A protein and the small-molecule ligand that binds it are described below.
Small molecule (SMILES): O=C(NC(=O)c1ccc(Cl)cc1)N[C@@H]1O[C@H](CO)[C@@H](O)[C@H](O)[C@H]1O

Binding-site contacts:
Ligand atom O8 contacts residue ASP283 of chain 1.A at 3.7 Å.
Ligand atom C10 contacts residue ASP283 of chain 1.A at 3.6 Å.
Ligand atom C13 contacts residue HIS341 of chain 1.A at 3.7 Å.
Ligand atom O3 contacts residue GLU672 of chain 1.A at 2.8 Å (salt-bridge).
Ligand atom O3 contacts residue GLY675 of chain 1.A at 3.3 Å (h-bond).
Ligand atom N2 contacts residue LEU136 of chain 1.A at 3.8 Å.
Ligand atom C13 contacts residue ASN282 of chain 1.A at 3.6 Å.
Ligand atom O6 contacts residue VAL455 of chain 1.A at 3.8 Å.
Ligand atom C1 contacts residue LEU136 of chain 1.A at 3.9 Å (hydrophobic).
Ligand atom C5 contacts residue LEU136 of chain 1.A at 3.7 Å (hydrophobic).
Ligand atom C12 contacts residue ASN282 of chain 1.A at 3.7 Å.
Ligand atom C2 contacts residue GLU672 of chain 1.A at 3.9 Å.
Ligand atom C3 contacts residue GLU672 of chain 1.A at 3.4 Å.
Ligand atom C7 contacts residue LEU136 of chain 1.A at 3.5 Å (hydrophobic).
Ligand atom O8 contacts residue ASN133 of chain 1.A at 3.8 Å.
Ligand atom O4 contacts residue SER674 of chain 1.A at 3.6 Å.
Ligand atom C12 contacts residue HIS341 of chain 1.A at 3.8 Å.
Ligand atom O3 contacts residue ALA673 of chain 1.A at 3.3 Å (h-bond).
Ligand atom O4 contacts residue ASN484 of chain 1.A at 3.5 Å (h-bond).
Ligand atom O6 contacts residue ASN484 of chain 1.A at 2.8 Å (h-bond).
Ligand atom O5 contacts residue HIS377 of chain 1.A at 3.6 Å.
Ligand atom O3 contacts residue SER674 of chain 1.A at 3.1 Å (h-bond).
Ligand atom O5 contacts residue LEU136 of chain 1.A at 3.4 Å (h-bond).
Ligand atom C6 contacts residue LEU136 of chain 1.A at 3.9 Å (hydrophobic).
Ligand atom O4 contacts residue GLY675 of chain 1.A at 2.8 Å (h-bond).
Ligand atom C14 contacts residue GLU88 of chain 1.A at 3.6 Å.
Ligand atom C3 contacts residue GLY675 of chain 1.A at 3.9 Å.
Ligand atom O7 contacts residue LEU136 of chain 1.A at 3.0 Å (h-bond).
Ligand atom C6 contacts residue ASN484 of chain 1.A at 3.4 Å.
Ligand atom C9 contacts residue ASP283 of chain 1.A at 3.9 Å.
Ligand atom O6 contacts residue LEU139 of chain 1.A at 3.8 Å.
Ligand atom O2 contacts residue GLU672 of chain 1.A at 3.1 Å (salt-bridge).
Ligand atom C6 contacts residue GLY135 of chain 1.A at 3.6 Å.
Ligand atom O7 contacts residue GLY135 of chain 1.A at 3.5 Å (h-bond).
Ligand atom C5 contacts residue GLY135 of chain 1.A at 3.6 Å.
Ligand atom C4 contacts residue GLY675 of chain 1.A at 3.8 Å.
Ligand atom O6 contacts residue HIS377 of chain 1.A at 2.7 Å (h-bond).
Ligand atom C6 contacts residue HIS377 of chain 1.A at 3.5 Å.
Ligand atom O2 contacts residue TYR573 of chain 1.A at 3.1 Å (h-bond).
Ligand atom C2 contacts residue HIS377 of chain 1.A at 3.6 Å.

Sequence of chain 1.A:
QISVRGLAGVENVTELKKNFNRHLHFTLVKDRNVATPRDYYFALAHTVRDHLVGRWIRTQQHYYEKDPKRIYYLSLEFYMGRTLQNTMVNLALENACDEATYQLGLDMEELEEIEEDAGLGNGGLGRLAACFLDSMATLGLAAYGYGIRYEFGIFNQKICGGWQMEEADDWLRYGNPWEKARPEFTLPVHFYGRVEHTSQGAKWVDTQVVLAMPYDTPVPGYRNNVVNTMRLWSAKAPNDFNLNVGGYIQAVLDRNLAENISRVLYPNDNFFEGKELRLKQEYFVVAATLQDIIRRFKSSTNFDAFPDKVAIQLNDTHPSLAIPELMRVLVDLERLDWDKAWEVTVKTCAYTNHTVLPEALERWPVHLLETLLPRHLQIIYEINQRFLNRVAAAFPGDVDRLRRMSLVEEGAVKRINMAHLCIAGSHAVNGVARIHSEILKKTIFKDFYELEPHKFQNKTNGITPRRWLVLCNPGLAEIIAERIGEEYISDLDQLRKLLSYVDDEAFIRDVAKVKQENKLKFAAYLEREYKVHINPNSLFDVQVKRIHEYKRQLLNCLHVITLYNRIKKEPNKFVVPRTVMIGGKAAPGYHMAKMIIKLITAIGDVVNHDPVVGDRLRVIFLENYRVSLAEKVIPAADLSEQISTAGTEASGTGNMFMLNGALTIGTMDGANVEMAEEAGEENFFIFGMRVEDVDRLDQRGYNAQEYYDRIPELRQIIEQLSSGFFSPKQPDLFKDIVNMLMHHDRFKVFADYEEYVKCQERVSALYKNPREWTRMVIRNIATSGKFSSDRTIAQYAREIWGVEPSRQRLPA